Sequence of chain 2.A:
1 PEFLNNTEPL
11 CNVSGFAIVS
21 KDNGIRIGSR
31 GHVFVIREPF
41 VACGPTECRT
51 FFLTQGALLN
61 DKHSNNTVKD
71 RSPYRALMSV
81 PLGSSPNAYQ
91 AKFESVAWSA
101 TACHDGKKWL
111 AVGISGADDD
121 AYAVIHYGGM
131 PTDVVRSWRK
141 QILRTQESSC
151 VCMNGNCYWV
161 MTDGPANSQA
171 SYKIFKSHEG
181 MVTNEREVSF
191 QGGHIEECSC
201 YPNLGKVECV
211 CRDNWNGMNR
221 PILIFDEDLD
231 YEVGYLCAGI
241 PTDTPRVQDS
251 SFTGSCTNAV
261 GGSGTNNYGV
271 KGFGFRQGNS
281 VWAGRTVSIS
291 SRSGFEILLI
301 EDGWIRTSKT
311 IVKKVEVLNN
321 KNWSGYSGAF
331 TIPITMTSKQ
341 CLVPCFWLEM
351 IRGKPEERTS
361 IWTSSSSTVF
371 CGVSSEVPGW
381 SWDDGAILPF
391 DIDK

Binding-site contacts:
Ligand atom C1 contacts residue ASN12 of chain 2.A at 1.4 Å.
Ligand atom C8 contacts residue PRO9 of chain 2.A at 3.8 Å (hydrophobic).
Ligand atom N2 contacts residue LEU10 of chain 2.A at 4.2 Å.
Ligand atom C8 contacts residue GLY278 of chain 2.A at 4.4 Å.
Ligand atom C2 contacts residue ASN12 of chain 2.A at 2.3 Å.
Ligand atom C7 contacts residue LEU10 of chain 2.A at 4.3 Å (hydrophobic).
Ligand atom C8 contacts residue CYS341 of chain 2.A at 4.0 Å (hydrophobic).
Ligand atom O7 contacts residue ASN12 of chain 2.A at 3.4 Å (h-bond).
Ligand atom O7 contacts residue GLY278 of chain 2.A at 4.4 Å.
Ligand atom C8 contacts residue LEU10 of chain 2.A at 3.6 Å (hydrophobic).
Ligand atom N2 contacts residue ASN12 of chain 2.A at 2.8 Å (h-bond).
Ligand atom O5 contacts residue ASN12 of chain 2.A at 2.4 Å (h-bond).
Ligand atom C8 contacts residue CYS11 of chain 2.A at 4.4 Å (hydrophobic).
Ligand atom C4 contacts residue ASN12 of chain 2.A at 4.2 Å.
Ligand atom C5 contacts residue ASN12 of chain 2.A at 3.6 Å.
Ligand atom C8 contacts residue ASN12 of chain 2.A at 4.4 Å.
Ligand atom C8 contacts residue ASN279 of chain 2.A at 3.4 Å.
Ligand atom C6 contacts residue GLY278 of chain 2.A at 4.1 Å.
Ligand atom C7 contacts residue ASN12 of chain 2.A at 3.3 Å.
Ligand atom C5 contacts residue GLY278 of chain 2.A at 4.0 Å.
Ligand atom C3 contacts residue ASN12 of chain 2.A at 3.7 Å.

The protein below binds the small molecule below.
Small molecule (SMILES): CC(=O)N[C@H]1[C@H](O[C@H]2[C@H](O)[C@@H](NC(C)=O)CO[C@@H]2CO)O[C@H](CO)[C@@H](O)[C@@H]1O